Sequence of chain 1.B:
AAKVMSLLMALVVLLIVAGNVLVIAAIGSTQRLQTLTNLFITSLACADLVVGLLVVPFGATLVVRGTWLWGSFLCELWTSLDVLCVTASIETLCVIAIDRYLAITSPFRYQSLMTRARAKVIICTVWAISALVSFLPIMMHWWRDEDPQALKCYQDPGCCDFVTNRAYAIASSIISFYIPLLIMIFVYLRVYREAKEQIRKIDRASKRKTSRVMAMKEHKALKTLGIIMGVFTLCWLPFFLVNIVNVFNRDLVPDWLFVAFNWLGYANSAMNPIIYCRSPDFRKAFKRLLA

Binding-site contacts:
Ligand atom C35 contacts residue ILE176 of chain 1.B at 4.3 Å (hydrophobic).
Ligand atom O53 contacts residue ALA168 of chain 1.B at 3.1 Å.
Ligand atom O47 contacts residue TRP143 of chain 1.B at 4.3 Å.
Ligand atom O47 contacts residue PRO138 of chain 1.B at 3.9 Å.
Ligand atom O44 contacts residue ASN166 of chain 1.B at 3.4 Å (h-bond).
Ligand atom O63 contacts residue ALA172 of chain 1.B at 4.5 Å.
Ligand atom O44 contacts residue TRP143 of chain 1.B at 3.4 Å (h-bond).
Ligand atom C0 contacts residue THR126 of chain 1.B at 4.1 Å.
Ligand atom O44 contacts residue ALA168 of chain 1.B at 4.0 Å.
Ligand atom N33 contacts residue ALA172 of chain 1.B at 4.4 Å.
Ligand atom O49 contacts residue ALA172 of chain 1.B at 3.4 Å.
Ligand atom C43 contacts residue ASN166 of chain 1.B at 3.9 Å.
Ligand atom C37 contacts residue PRO138 of chain 1.B at 4.3 Å (hydrophobic).
Ligand atom O51 contacts residue PRO138 of chain 1.B at 4.0 Å.
Ligand atom C12 contacts residue LEU133 of chain 1.B at 4.4 Å (hydrophobic).
Ligand atom C42 contacts residue TYR169 of chain 1.B at 4.2 Å (hydrophobic).
Ligand atom C36 contacts residue ILE176 of chain 1.B at 4.4 Å (hydrophobic).
Ligand atom C30 contacts residue ILE176 of chain 1.B at 4.4 Å (hydrophobic).
Ligand atom C15 contacts residue LEU133 of chain 1.B at 3.5 Å (hydrophobic).
Ligand atom N33 contacts residue ILE176 of chain 1.B at 4.1 Å.
Ligand atom C43 contacts residue TRP143 of chain 1.B at 3.2 Å (hydrophobic).
Ligand atom O49 contacts residue TYR169 of chain 1.B at 4.5 Å.
Ligand atom C41 contacts residue TYR169 of chain 1.B at 4.2 Å (hydrophobic).
Ligand atom O53 contacts residue ASN166 of chain 1.B at 4.2 Å.
Ligand atom O49 contacts residue ALA168 of chain 1.B at 4.2 Å.
Ligand atom C42 contacts residue ALA168 of chain 1.B at 4.2 Å (hydrophobic).
Ligand atom O34 contacts residue LEU133 of chain 1.B at 3.8 Å.
Ligand atom O53 contacts residue TYR169 of chain 1.B at 2.9 Å (h-bond).
Ligand atom O47 contacts residue LEU133 of chain 1.B at 4.4 Å.
Ligand atom C1 contacts residue ILE130 of chain 1.B at 4.1 Å (hydrophobic).
Ligand atom C24 contacts residue ILE176 of chain 1.B at 3.9 Å (hydrophobic).
Ligand atom C35 contacts residue ALA172 of chain 1.B at 3.9 Å (hydrophobic).
Ligand atom C9 contacts residue LEU133 of chain 1.B at 4.1 Å (hydrophobic).
Ligand atom O51 contacts residue TRP143 of chain 1.B at 3.2 Å.
Ligand atom C43 contacts residue TYR169 of chain 1.B at 4.3 Å (hydrophobic).
Ligand atom C36 contacts residue ALA172 of chain 1.B at 3.9 Å (hydrophobic).

A protein and the small-molecule ligand that binds it are described below.
Small molecule (SMILES): CCCCCCCCCC(=O)N(CCO)C[C@@H](O)[C@@H](O)[C@@H](O)[C@@H](O)CO